Binding-site contacts:
Ligand atom N2 contacts residue ASN32 of chain 17.B at 4.2 Å.
Ligand atom C3 contacts residue ASN70 of chain 17.B at 3.8 Å.
Ligand atom O7 contacts residue PRO31 of chain 17.B at 3.0 Å (h-bond).
Ligand atom C5 contacts residue ARG33 of chain 17.B at 3.9 Å.
Ligand atom O7 contacts residue ASN70 of chain 17.B at 3.5 Å (h-bond).
Ligand atom O7 contacts residue SER71 of chain 17.B at 4.4 Å.
Ligand atom C1 contacts residue ASN70 of chain 17.B at 1.4 Å.
Ligand atom O5 contacts residue ARG33 of chain 17.B at 4.3 Å.
Ligand atom C2 contacts residue ASN70 of chain 17.B at 2.5 Å.
Ligand atom O5 contacts residue ASN70 of chain 17.B at 2.4 Å (h-bond).
Ligand atom N2 contacts residue ASN70 of chain 17.B at 2.9 Å (h-bond).
Ligand atom C5 contacts residue ASN70 of chain 17.B at 3.7 Å.
Ligand atom N2 contacts residue PRO31 of chain 17.B at 2.8 Å (h-bond).
Ligand atom C7 contacts residue ASN70 of chain 17.B at 3.4 Å.
Ligand atom C2 contacts residue PRO31 of chain 17.B at 4.0 Å (hydrophobic).
Ligand atom C3 contacts residue PRO31 of chain 17.B at 4.1 Å (hydrophobic).
Ligand atom C7 contacts residue PRO31 of chain 17.B at 3.2 Å (hydrophobic).
Ligand atom O3 contacts residue PRO31 of chain 17.B at 4.2 Å.
Ligand atom C8 contacts residue ASN70 of chain 17.B at 3.9 Å.
Ligand atom C6 contacts residue ARG33 of chain 17.B at 3.7 Å.
Ligand atom O6 contacts residue ARG33 of chain 17.B at 3.0 Å (salt-bridge).
Ligand atom C1 contacts residue ARG33 of chain 17.B at 4.1 Å.
Ligand atom C4 contacts residue ASN70 of chain 17.B at 4.2 Å.

Sequence of chain 17.B:
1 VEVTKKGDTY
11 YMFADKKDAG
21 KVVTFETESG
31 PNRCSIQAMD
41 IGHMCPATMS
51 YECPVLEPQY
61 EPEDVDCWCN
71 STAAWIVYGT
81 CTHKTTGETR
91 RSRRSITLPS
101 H

This protein binds this small molecule.
Small molecule (SMILES): CC(=O)N[C@@H]1[C@@H](O)[C@H](O)[C@@H](CO)O[C@H]1O